Binding-site contacts:
Ligand atom O5 contacts residue ASN73 of chain 2.A at 2.3 Å (h-bond).
Ligand atom O6 contacts residue PRO21 of chain 2.A at 3.8 Å.
Ligand atom C5 contacts residue ASN73 of chain 2.A at 3.6 Å.
Ligand atom N2 contacts residue THR75 of chain 2.A at 3.4 Å.
Ligand atom N2 contacts residue FUL9 of chain 2.D at 4.0 Å.
Ligand atom C6 contacts residue THR36 of chain 2.A at 3.8 Å.
Ligand atom C7 contacts residue FUL9 of chain 2.D at 4.0 Å.
Ligand atom O3 contacts residue ARG77 of chain 2.A at 3.8 Å.
Ligand atom C6 contacts residue ASN73 of chain 2.A at 2.8 Å.
Ligand atom C5 contacts residue PHE19 of chain 2.A at 3.5 Å (hydrophobic).
Ligand atom C2 contacts residue ASN73 of chain 2.A at 2.4 Å.
Ligand atom C6 contacts residue THR36 of chain 2.A at 4.0 Å.
Ligand atom O7 contacts residue ARG77 of chain 2.A at 3.8 Å.
Ligand atom O4 contacts residue TYR72 of chain 2.A at 3.6 Å.
Ligand atom C8 contacts residue MAN4 of chain 2.D at 3.9 Å.
Ligand atom O5 contacts residue PHE19 of chain 2.A at 3.9 Å.
Ligand atom N2 contacts residue ASN73 of chain 2.A at 2.7 Å (h-bond).
Ligand atom C6 contacts residue MAN7 of chain 2.D at 3.7 Å.
Ligand atom C5 contacts residue ASN73 of chain 2.A at 3.7 Å.
Ligand atom C1 contacts residue MAN7 of chain 2.D at 3.9 Å.
Ligand atom C8 contacts residue FUL9 of chain 2.D at 2.9 Å.
Ligand atom C8 contacts residue ASN73 of chain 2.A at 4.0 Å.
Ligand atom O2 contacts residue PHE19 of chain 2.A at 3.6 Å.
Ligand atom O4 contacts residue ASN73 of chain 2.A at 3.6 Å.
Ligand atom O5 contacts residue THR36 of chain 2.A at 3.5 Å (h-bond).
Ligand atom C1 contacts residue ASN73 of chain 2.A at 1.4 Å.
Ligand atom O6 contacts residue THR36 of chain 2.A at 4.0 Å.
Ligand atom O5 contacts residue MAN7 of chain 2.D at 3.8 Å.
Ligand atom C6 contacts residue PHE19 of chain 2.A at 3.2 Å (hydrophobic).
Ligand atom C5 contacts residue GLU34 of chain 2.A at 4.0 Å.
Ligand atom C8 contacts residue ARG77 of chain 2.A at 3.7 Å.
Ligand atom O6 contacts residue GLU34 of chain 2.A at 2.6 Å (salt-bridge).
Ligand atom O7 contacts residue ASP41 of chain 2.A at 3.9 Å.
Ligand atom O5 contacts residue ASN73 of chain 2.A at 3.8 Å.
Ligand atom C2 contacts residue PHE19 of chain 2.A at 3.7 Å (hydrophobic).
Ligand atom C3 contacts residue ASN73 of chain 2.A at 3.6 Å.
Ligand atom C6 contacts residue GLU34 of chain 2.A at 2.7 Å.
Ligand atom O7 contacts residue MAN4 of chain 2.D at 3.2 Å (h-bond).
Ligand atom C7 contacts residue ASN73 of chain 2.A at 3.7 Å.
Ligand atom O6 contacts residue MAN7 of chain 2.D at 3.5 Å (h-bond).

Sequence of chain 2.A:
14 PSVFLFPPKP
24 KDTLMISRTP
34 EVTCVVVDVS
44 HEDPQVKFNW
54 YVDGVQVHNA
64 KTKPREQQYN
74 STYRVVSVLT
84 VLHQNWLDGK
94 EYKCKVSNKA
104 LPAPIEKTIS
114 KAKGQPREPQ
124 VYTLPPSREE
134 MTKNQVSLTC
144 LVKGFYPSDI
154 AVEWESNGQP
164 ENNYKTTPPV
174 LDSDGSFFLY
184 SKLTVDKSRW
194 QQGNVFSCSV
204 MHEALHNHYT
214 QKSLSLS

A small-molecule ligand and the protein it binds are described below.
Small molecule (SMILES): CC(=O)N[C@H]1[C@H](O[C@H]2[C@H](O)[C@@H](NC(C)=O)CO[C@@H]2CO[C@H]2O[C@@H](C)[C@@H](O)[C@@H](O)[C@@H]2O)O[C@H](CO)[C@@H](O[C@H]2O[C@H](CO[C@H]3O[C@H](CO)[C@@H](O)[C@H](O)[C@@H]3O[C@H]3O[C@H](CO)[C@@H](O[C@H]4O[C@H](CO)[C@H](O)[C@H](O)[C@H]4O)[C@H](O)[C@H]3NC(C)=O)[C@@H](O)[C@H](O[C@H]3O[C@H](CO)[C@@H](O)[C@H](O)[C@@H]3O[C@@H]3O[C@H](CO)[C@@H](O)[C@H](O)[C@H]3NC(C)=O)[C@@H]2O)[C@@H]1O